Sequence of chain 1.A:
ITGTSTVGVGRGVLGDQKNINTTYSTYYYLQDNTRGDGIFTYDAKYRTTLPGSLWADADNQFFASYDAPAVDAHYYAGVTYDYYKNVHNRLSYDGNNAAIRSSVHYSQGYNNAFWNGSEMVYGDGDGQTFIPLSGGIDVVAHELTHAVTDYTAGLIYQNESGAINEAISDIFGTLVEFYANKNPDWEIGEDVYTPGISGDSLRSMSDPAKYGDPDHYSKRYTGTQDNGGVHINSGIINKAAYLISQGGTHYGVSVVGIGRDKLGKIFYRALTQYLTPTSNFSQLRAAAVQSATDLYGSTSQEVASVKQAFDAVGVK

Binding-site contacts:
Ligand atom CB1 contacts residue LEN1 of chain 1.I at 2.4 Å.
Ligand atom CZ2 contacts residue LEU1 of chain 1.H at 3.5 Å (hydrophobic).
Ligand atom CA1 contacts residue LEN1 of chain 1.I at 1.6 Å.
Ligand atom OP1 contacts residue GLU166 of chain 1.A at 3.0 Å (salt-bridge).
Ligand atom CA2 contacts residue ALA113 of chain 1.A at 3.4 Å (hydrophobic).
Ligand atom OP1 contacts residue LEN1 of chain 1.I at 3.6 Å (h-bond).
Ligand atom OP1 contacts residue LEU1 of chain 1.H at 2.6 Å (h-bond).
Ligand atom OP1 contacts residue HIS231 of chain 1.A at 2.8 Å (h-bond).
Ligand atom OP2 contacts residue ZN1 of chain 1.B at 2.9 Å.
Ligand atom CG1 contacts residue HIS231 of chain 1.A at 3.6 Å.
Ligand atom P contacts residue ALA113 of chain 1.A at 3.5 Å.
Ligand atom OP1 contacts residue HIS142 of chain 1.A at 3.4 Å (h-bond).
Ligand atom CB2 contacts residue HIS231 of chain 1.A at 3.5 Å.
Ligand atom OP1 contacts residue TYR157 of chain 1.A at 3.3 Å (h-bond).
Ligand atom OP1 contacts residue ZN1 of chain 1.B at 2.0 Å.
Ligand atom O contacts residue ASN112 of chain 1.A at 3.0 Å (h-bond).
Ligand atom OP2 contacts residue HIS142 of chain 1.A at 3.6 Å.
Ligand atom O contacts residue HIS231 of chain 1.A at 3.7 Å.
Ligand atom P contacts residue LEN1 of chain 1.I at 3.6 Å.
Ligand atom P contacts residue LEU1 of chain 1.H at 1.7 Å.
Ligand atom CZ2 contacts residue LEN1 of chain 1.I at 3.7 Å.
Ligand atom P contacts residue ZN1 of chain 1.B at 2.9 Å.
Ligand atom OP2 contacts residue HIS146 of chain 1.A at 3.2 Å.
Ligand atom O contacts residue LEN1 of chain 1.I at 2.6 Å (h-bond).
Ligand atom CA2 contacts residue LEU1 of chain 1.H at 2.8 Å (hydrophobic).
Ligand atom OP2 contacts residue LEU1 of chain 1.H at 2.6 Å (h-bond).
Ligand atom CB1 contacts residue HIS231 of chain 1.A at 3.6 Å.
Ligand atom CB2 contacts residue ASN112 of chain 1.A at 3.5 Å.
Ligand atom OP2 contacts residue GLU143 of chain 1.A at 2.4 Å (salt-bridge).
Ligand atom O contacts residue LEU1 of chain 1.H at 3.4 Å (h-bond).
Ligand atom CB2 contacts residue LEN1 of chain 1.I at 2.8 Å.
Ligand atom OP2 contacts residue ALA113 of chain 1.A at 3.6 Å (h-bond).
Ligand atom CG2 contacts residue HIS231 of chain 1.A at 3.6 Å.
Ligand atom CG1 contacts residue LEN1 of chain 1.I at 3.7 Å.
Ligand atom CG1 contacts residue ASP226 of chain 1.A at 3.6 Å.
Ligand atom CH2 contacts residue ASP226 of chain 1.A at 3.4 Å.
Ligand atom P contacts residue GLU143 of chain 1.A at 3.7 Å.
Ligand atom OP1 contacts residue HIS146 of chain 1.A at 3.6 Å (h-bond).
Ligand atom CA1 contacts residue HIS231 of chain 1.A at 3.4 Å.
Ligand atom CA1 contacts residue LEU1 of chain 1.H at 3.6 Å (hydrophobic).

This small molecule binds to this protein.
Small molecule (SMILES): Cc1ccc(OCC[PH](=O)[O-])cc1